Sequence of chain 1.E:
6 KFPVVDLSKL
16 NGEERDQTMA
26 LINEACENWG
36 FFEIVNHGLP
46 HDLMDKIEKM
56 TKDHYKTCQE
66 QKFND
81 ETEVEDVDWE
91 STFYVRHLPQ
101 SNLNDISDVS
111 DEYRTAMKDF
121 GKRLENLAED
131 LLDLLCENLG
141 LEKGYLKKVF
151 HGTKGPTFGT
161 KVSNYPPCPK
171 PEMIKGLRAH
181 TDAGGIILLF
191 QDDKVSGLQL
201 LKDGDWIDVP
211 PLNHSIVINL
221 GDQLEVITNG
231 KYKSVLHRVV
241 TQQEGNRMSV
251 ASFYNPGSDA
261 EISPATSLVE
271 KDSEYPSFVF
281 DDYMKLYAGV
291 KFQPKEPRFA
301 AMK

A small-molecule ligand and the protein it binds are described below.
Small molecule (SMILES): O=C(O)c1ccccn1

Binding-site contacts:
Ligand atom C5 contacts residue ALA251 of chain 1.E at 3.5 Å (hydrophobic).
Ligand atom O2 contacts residue PHE253 of chain 1.E at 4.2 Å.
Ligand atom C3 contacts residue ILE187 of chain 1.E at 4.0 Å (hydrophobic).
Ligand atom C2 contacts residue LEU177 of chain 1.E at 3.9 Å (hydrophobic).
Ligand atom C4 contacts residue ASN219 of chain 1.E at 3.8 Å.
Ligand atom C3 contacts residue ASP182 of chain 1.E at 3.4 Å.
Ligand atom N2 contacts residue HIS237 of chain 1.E at 3.1 Å (h-bond).
Ligand atom C1 contacts residue HIS237 of chain 1.E at 4.2 Å.
Ligand atom N2 contacts residue HIS180 of chain 1.E at 4.2 Å.
Ligand atom C6 contacts residue PHE253 of chain 1.E at 4.0 Å (hydrophobic).
Ligand atom C1 contacts residue ZN1 of chain 1.Q at 2.8 Å.
Ligand atom O2 contacts residue LYS291 of chain 1.E at 4.0 Å.
Ligand atom O2 contacts residue ASP182 of chain 1.E at 3.1 Å (salt-bridge).
Ligand atom C3 contacts residue ASN219 of chain 1.E at 3.4 Å.
Ligand atom N2 contacts residue ZN1 of chain 1.Q at 2.2 Å.
Ligand atom O2 contacts residue HIS180 of chain 1.E at 2.8 Å.
Ligand atom C2 contacts residue ASP182 of chain 1.E at 4.0 Å.
Ligand atom C6 contacts residue ZN1 of chain 1.Q at 4.2 Å.
Ligand atom C5 contacts residue LEU189 of chain 1.E at 3.9 Å (hydrophobic).
Ligand atom O1 contacts residue ZN1 of chain 1.Q at 4.0 Å.
Ligand atom C2 contacts residue HIS180 of chain 1.E at 3.8 Å.
Ligand atom C1 contacts residue PHE253 of chain 1.E at 3.8 Å (hydrophobic).
Ligand atom N2 contacts residue PHE253 of chain 1.E at 4.4 Å.
Ligand atom O2 contacts residue HIS237 of chain 1.E at 4.1 Å.
Ligand atom O1 contacts residue PHE253 of chain 1.E at 4.1 Å.
Ligand atom O1 contacts residue LEU177 of chain 1.E at 3.6 Å.
Ligand atom C5 contacts residue ILE187 of chain 1.E at 4.3 Å (hydrophobic).
Ligand atom C1 contacts residue ASP182 of chain 1.E at 4.1 Å.
Ligand atom C2 contacts residue ZN1 of chain 1.Q at 2.7 Å.
Ligand atom C2 contacts residue LYS161 of chain 1.E at 4.1 Å.
Ligand atom C3 contacts residue ZN1 of chain 1.Q at 3.3 Å.
Ligand atom C4 contacts residue ILE187 of chain 1.E at 3.8 Å (hydrophobic).
Ligand atom C6 contacts residue ALA251 of chain 1.E at 3.6 Å (hydrophobic).
Ligand atom C2 contacts residue PHE253 of chain 1.E at 3.8 Å (hydrophobic).
Ligand atom C4 contacts residue LEU189 of chain 1.E at 3.9 Å (hydrophobic).
Ligand atom O1 contacts residue LYS161 of chain 1.E at 3.0 Å (salt-bridge).
Ligand atom C3 contacts residue HIS237 of chain 1.E at 3.5 Å.
Ligand atom N2 contacts residue ASP182 of chain 1.E at 3.2 Å (salt-bridge).
Ligand atom O2 contacts residue LEU177 of chain 1.E at 4.0 Å.
Ligand atom O2 contacts residue ZN1 of chain 1.Q at 2.0 Å.